Sequence of chain 1.B:
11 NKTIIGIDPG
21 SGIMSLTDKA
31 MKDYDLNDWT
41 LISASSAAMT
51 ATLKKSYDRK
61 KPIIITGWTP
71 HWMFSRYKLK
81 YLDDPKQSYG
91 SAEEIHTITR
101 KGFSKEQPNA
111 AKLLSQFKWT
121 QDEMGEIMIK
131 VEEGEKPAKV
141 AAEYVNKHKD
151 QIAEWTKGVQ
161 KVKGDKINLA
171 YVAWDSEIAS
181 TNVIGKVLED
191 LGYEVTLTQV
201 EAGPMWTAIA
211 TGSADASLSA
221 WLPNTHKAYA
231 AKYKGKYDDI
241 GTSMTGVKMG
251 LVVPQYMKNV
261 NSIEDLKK

Binding-site contacts:
Ligand atom O3 contacts residue SER21 of chain 1.B at 4.3 Å.
Ligand atom C2 contacts residue HIS226 of chain 1.B at 4.3 Å.
Ligand atom C7 contacts residue SER176 of chain 1.B at 4.1 Å.
Ligand atom O3 contacts residue HIS226 of chain 1.B at 4.5 Å.
Ligand atom S5 contacts residue TRP68 of chain 1.B at 4.4 Å.
Ligand atom C4 contacts residue GLY22 of chain 1.B at 4.3 Å.
Ligand atom C4 contacts residue ILE17 of chain 1.B at 4.2 Å (hydrophobic).
Ligand atom O3 contacts residue ILE23 of chain 1.B at 3.1 Å (h-bond).
Ligand atom O1 contacts residue GLY22 of chain 1.B at 2.8 Å (h-bond).
Ligand atom C4 contacts residue TRP174 of chain 1.B at 3.6 Å (hydrophobic).
Ligand atom O1 contacts residue TRP174 of chain 1.B at 3.1 Å.
Ligand atom C2 contacts residue THR225 of chain 1.B at 4.1 Å.
Ligand atom C6 contacts residue TRP68 of chain 1.B at 3.4 Å (hydrophobic).
Ligand atom C2 contacts residue SER21 of chain 1.B at 3.8 Å.
Ligand atom O1 contacts residue ILE23 of chain 1.B at 4.4 Å.
Ligand atom O1 contacts residue HIS226 of chain 1.B at 3.5 Å (h-bond).
Ligand atom O1 contacts residue SER21 of chain 1.B at 3.4 Å.
Ligand atom C6 contacts residue ILE23 of chain 1.B at 4.1 Å (hydrophobic).
Ligand atom O3 contacts residue GLY22 of chain 1.B at 3.2 Å (h-bond).
Ligand atom C7 contacts residue GLU177 of chain 1.B at 3.6 Å.
Ligand atom C4 contacts residue ILE23 of chain 1.B at 4.0 Å (hydrophobic).
Ligand atom S5 contacts residue TRP174 of chain 1.B at 4.4 Å.
Ligand atom C7 contacts residue TRP221 of chain 1.B at 3.8 Å (hydrophobic).
Ligand atom C6 contacts residue TRP221 of chain 1.B at 3.6 Å (hydrophobic).
Ligand atom C7 contacts residue TRP68 of chain 1.B at 3.5 Å (hydrophobic).
Ligand atom C2 contacts residue TRP174 of chain 1.B at 3.9 Å (hydrophobic).
Ligand atom S5 contacts residue TRP221 of chain 1.B at 3.9 Å.
Ligand atom O3 contacts residue THR225 of chain 1.B at 3.0 Å (h-bond).
Ligand atom C4 contacts residue SER21 of chain 1.B at 3.9 Å.
Ligand atom C2 contacts residue ILE23 of chain 1.B at 3.8 Å (hydrophobic).
Ligand atom C7 contacts residue TRP174 of chain 1.B at 3.6 Å (hydrophobic).
Ligand atom C2 contacts residue GLY22 of chain 1.B at 3.1 Å.

This protein binds this small molecule.
Small molecule (SMILES): C[SH](C)CC(=O)O